A protein and the small-molecule ligand that binds it are described below.
Small molecule (SMILES): CC(=O)N[C@@H]1[C@@H](O)[C@H](O)[C@@H](CO)O[C@H]1O

Sequence of chain 1.A:
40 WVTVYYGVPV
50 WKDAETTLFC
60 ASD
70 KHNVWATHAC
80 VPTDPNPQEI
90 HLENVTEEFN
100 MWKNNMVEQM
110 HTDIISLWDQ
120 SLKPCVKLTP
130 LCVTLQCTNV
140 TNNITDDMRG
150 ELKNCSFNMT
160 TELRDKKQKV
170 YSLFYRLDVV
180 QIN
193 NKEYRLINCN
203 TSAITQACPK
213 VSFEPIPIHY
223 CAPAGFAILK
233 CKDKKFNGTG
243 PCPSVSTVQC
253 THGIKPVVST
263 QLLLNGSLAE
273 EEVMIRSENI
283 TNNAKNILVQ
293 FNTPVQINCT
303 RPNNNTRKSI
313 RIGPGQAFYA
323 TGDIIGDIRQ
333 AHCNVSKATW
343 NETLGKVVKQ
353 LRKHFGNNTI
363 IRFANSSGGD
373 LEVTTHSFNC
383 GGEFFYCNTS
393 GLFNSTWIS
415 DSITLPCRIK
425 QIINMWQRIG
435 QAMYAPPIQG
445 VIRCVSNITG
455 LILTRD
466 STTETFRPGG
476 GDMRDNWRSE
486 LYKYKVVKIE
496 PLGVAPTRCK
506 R

Binding-site contacts:
Ligand atom N2 contacts residue ASN138 of chain 1.A at 2.9 Å (h-bond).
Ligand atom C1 contacts residue ASN138 of chain 1.A at 1.5 Å.
Ligand atom C3 contacts residue ASN138 of chain 1.A at 3.9 Å.
Ligand atom O7 contacts residue THR140 of chain 1.A at 4.3 Å.
Ligand atom O7 contacts residue ASN138 of chain 1.A at 3.6 Å.
Ligand atom C8 contacts residue ASN138 of chain 1.A at 4.0 Å.
Ligand atom C5 contacts residue ASN138 of chain 1.A at 3.8 Å.
Ligand atom C4 contacts residue ASN138 of chain 1.A at 4.4 Å.
Ligand atom C2 contacts residue ASN138 of chain 1.A at 2.5 Å.
Ligand atom C7 contacts residue ASN138 of chain 1.A at 3.4 Å.
Ligand atom O5 contacts residue ASN138 of chain 1.A at 2.5 Å (h-bond).